A protein and the small-molecule ligand that binds it are described below.
Small molecule (SMILES): CC(=O)N[C@@H]1[C@@H](O)[C@H](O)[C@@H](CO)O[C@H]1O

Binding-site contacts:
Ligand atom C2 contacts residue ASN343 of chain 1.A at 2.4 Å.
Ligand atom C8 contacts residue LEU341 of chain 1.A at 4.0 Å (hydrophobic).
Ligand atom C5 contacts residue ASN343 of chain 1.A at 3.6 Å.
Ligand atom C1 contacts residue ASN343 of chain 1.A at 1.4 Å.
Ligand atom C3 contacts residue ASN343 of chain 1.A at 3.8 Å.
Ligand atom N2 contacts residue ASN343 of chain 1.A at 2.9 Å (h-bond).
Ligand atom C7 contacts residue ASN343 of chain 1.A at 3.5 Å.
Ligand atom O7 contacts residue ASN343 of chain 1.A at 3.7 Å.
Ligand atom O5 contacts residue ASN343 of chain 1.A at 2.4 Å (h-bond).
Ligand atom C4 contacts residue ASN343 of chain 1.A at 4.2 Å.

Sequence of chain 1.A:
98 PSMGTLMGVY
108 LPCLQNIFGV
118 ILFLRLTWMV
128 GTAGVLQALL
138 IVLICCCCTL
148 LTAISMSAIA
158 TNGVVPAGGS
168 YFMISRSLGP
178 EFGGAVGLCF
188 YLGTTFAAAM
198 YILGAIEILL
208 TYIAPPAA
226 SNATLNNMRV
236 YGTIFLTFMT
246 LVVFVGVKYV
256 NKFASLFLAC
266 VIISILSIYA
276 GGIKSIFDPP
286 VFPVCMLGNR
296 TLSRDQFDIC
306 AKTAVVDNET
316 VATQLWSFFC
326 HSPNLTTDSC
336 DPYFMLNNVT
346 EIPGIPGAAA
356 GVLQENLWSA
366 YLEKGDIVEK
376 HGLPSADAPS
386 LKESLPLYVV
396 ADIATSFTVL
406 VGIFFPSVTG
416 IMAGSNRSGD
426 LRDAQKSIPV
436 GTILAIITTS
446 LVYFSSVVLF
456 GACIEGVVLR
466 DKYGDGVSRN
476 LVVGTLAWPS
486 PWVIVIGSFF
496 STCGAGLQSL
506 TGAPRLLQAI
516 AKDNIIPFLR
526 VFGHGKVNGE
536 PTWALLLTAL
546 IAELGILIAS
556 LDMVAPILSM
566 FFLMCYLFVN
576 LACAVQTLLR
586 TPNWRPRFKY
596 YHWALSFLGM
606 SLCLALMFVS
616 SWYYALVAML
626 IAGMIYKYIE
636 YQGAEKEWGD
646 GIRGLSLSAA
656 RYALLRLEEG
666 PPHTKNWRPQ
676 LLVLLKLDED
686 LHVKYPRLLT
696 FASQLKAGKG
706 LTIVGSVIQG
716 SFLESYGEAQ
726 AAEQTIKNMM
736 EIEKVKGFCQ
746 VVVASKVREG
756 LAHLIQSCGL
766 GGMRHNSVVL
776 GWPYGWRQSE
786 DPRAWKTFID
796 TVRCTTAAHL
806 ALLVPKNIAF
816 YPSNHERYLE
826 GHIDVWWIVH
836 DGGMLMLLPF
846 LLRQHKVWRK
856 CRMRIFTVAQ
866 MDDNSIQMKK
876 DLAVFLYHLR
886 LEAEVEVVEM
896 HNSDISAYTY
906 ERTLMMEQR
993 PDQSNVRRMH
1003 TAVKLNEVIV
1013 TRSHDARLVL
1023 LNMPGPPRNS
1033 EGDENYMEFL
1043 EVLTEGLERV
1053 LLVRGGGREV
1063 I